Binding-site contacts:
Ligand atom O3' contacts residue HIS496 of chain 35.A at 3.7 Å.
Ligand atom C2' contacts residue THR494 of chain 35.A at 3.3 Å.
Ligand atom C5 contacts residue VAL495 of chain 35.A at 3.0 Å (hydrophobic).
Ligand atom O6 contacts residue DG3 of chain 35.C at 3.5 Å.
Ligand atom N4 contacts residue VAL495 of chain 35.A at 3.1 Å.
Ligand atom N4 contacts residue GLU489 of chain 35.A at 3.7 Å.
Ligand atom N9 contacts residue DG3 of chain 35.C at 3.6 Å.
Ligand atom C6 contacts residue VAL495 of chain 35.A at 3.7 Å (hydrophobic).
Ligand atom C4 contacts residue PHE487 of chain 35.A at 3.7 Å (hydrophobic).
Ligand atom N4 contacts residue PHE487 of chain 35.A at 2.9 Å (h-bond).
Ligand atom C5' contacts residue SER403 of chain 35.A at 3.2 Å.
Ligand atom C1' contacts residue DG3 of chain 35.C at 3.7 Å.
Ligand atom C6 contacts residue DG3 of chain 35.C at 3.5 Å.
Ligand atom O4' contacts residue SER403 of chain 35.A at 3.3 Å (h-bond).
Ligand atom N2 contacts residue DG3 of chain 35.C at 3.5 Å (h-bond).
Ligand atom C5' contacts residue PHE402 of chain 35.A at 3.4 Å (hydrophobic).
Ligand atom C5' contacts residue ASP401 of chain 35.A at 3.5 Å.
Ligand atom N1 contacts residue TYR404 of chain 35.A at 3.6 Å.
Ligand atom OP2 contacts residue HIS496 of chain 35.A at 2.9 Å (h-bond).
Ligand atom C4 contacts residue VAL495 of chain 35.A at 3.1 Å (hydrophobic).
Ligand atom O3' contacts residue ASP401 of chain 35.A at 3.5 Å.
Ligand atom C8 contacts residue DG3 of chain 35.C at 3.6 Å.
Ligand atom N4 contacts residue GLU493 of chain 35.A at 2.6 Å (salt-bridge).
Ligand atom O3' contacts residue SER403 of chain 35.A at 3.5 Å.
Ligand atom C2 contacts residue DG3 of chain 35.C at 3.4 Å.
Ligand atom C4 contacts residue DG3 of chain 35.C at 3.5 Å.
Ligand atom C1' contacts residue SER403 of chain 35.A at 3.2 Å.
Ligand atom C5 contacts residue DG3 of chain 35.C at 3.4 Å.
Ligand atom C4 contacts residue GLU493 of chain 35.A at 3.4 Å.
Ligand atom O4' contacts residue ASP401 of chain 35.A at 3.2 Å (salt-bridge).
Ligand atom C2 contacts residue TYR404 of chain 35.A at 3.6 Å (hydrophobic).
Ligand atom N1 contacts residue DG3 of chain 35.C at 3.5 Å.
Ligand atom C4' contacts residue ASP401 of chain 35.A at 3.5 Å.
Ligand atom N3 contacts residue DG3 of chain 35.C at 3.4 Å.
Ligand atom N3 contacts residue GLU493 of chain 35.A at 3.5 Å (salt-bridge).
Ligand atom O6 contacts residue DG4 of chain 35.C at 3.5 Å (h-bond).
Ligand atom C6 contacts residue TYR404 of chain 35.A at 3.6 Å (hydrophobic).
Ligand atom O5' contacts residue ASP401 of chain 35.A at 3.7 Å.
Ligand atom O4' contacts residue DG3 of chain 35.C at 3.2 Å (h-bond).
Ligand atom O5' contacts residue SER403 of chain 35.A at 3.1 Å (h-bond).

Sequence of chain 35.A:
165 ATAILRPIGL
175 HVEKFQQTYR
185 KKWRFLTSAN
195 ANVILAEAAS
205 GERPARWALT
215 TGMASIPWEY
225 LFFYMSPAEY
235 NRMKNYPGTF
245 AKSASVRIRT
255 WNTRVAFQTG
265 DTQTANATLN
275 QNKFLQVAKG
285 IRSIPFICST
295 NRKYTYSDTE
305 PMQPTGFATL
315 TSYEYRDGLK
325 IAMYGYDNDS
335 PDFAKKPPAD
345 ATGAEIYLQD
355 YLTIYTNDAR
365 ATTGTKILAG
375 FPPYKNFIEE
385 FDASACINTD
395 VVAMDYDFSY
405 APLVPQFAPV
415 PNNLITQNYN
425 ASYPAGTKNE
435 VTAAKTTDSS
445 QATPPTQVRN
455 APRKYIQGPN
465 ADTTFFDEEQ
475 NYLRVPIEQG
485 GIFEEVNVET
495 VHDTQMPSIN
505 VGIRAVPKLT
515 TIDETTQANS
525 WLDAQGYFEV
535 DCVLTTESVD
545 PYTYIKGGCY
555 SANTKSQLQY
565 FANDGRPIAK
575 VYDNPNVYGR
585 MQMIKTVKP

A protein and the small-molecule ligand that binds it are described below.
Small molecule (SMILES): Nc1ccn([C@H]2C[C@H](O[P](=O)(O)OC[C@H]3O[C@@H](n4cnc5c(=O)nc(N)[nH]c54)C[C@@H]3O[P](=O)(O)OC[C@H]3O[C@@H](n4cnc5c(N)ncnc54)C[C@@H]3O)[C@@H](COP(=O)=O)O2)c(=O)n1